Sequence of chain 1.B:
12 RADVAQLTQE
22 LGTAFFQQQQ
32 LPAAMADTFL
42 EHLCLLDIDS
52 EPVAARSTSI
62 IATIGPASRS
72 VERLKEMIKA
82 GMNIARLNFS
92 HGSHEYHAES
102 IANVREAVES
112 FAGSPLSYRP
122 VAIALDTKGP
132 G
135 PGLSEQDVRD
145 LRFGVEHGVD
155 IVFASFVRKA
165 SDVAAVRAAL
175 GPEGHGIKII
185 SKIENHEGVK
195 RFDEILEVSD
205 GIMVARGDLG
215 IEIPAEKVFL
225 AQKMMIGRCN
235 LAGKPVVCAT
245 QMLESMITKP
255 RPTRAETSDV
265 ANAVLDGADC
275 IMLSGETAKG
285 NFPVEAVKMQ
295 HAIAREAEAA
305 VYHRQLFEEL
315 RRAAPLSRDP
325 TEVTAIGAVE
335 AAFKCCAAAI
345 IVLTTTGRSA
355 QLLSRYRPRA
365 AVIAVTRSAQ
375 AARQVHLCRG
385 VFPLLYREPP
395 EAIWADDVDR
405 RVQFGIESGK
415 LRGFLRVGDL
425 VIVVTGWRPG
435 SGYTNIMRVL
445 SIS

This protein binds this small molecule.
Small molecule (SMILES): O=C([O-])C(=O)[O-]

Binding-site contacts:
Ligand atom O2 contacts residue ALA209 of chain 1.B at 4.1 Å.
Ligand atom O4 contacts residue MG1 of chain 1.P at 2.0 Å.
Ligand atom C1 contacts residue GLY211 of chain 1.B at 3.7 Å.
Ligand atom C1 contacts residue ALA209 of chain 1.B at 3.6 Å (hydrophobic).
Ligand atom O2 contacts residue ARG87 of chain 1.B at 3.9 Å.
Ligand atom O3 contacts residue ARG210 of chain 1.B at 4.5 Å.
Ligand atom O2 contacts residue MG1 of chain 1.P at 3.8 Å.
Ligand atom C1 contacts residue ASP212 of chain 1.B at 3.7 Å.
Ligand atom O4 contacts residue LYS186 of chain 1.B at 3.3 Å (salt-bridge).
Ligand atom O3 contacts residue GLY211 of chain 1.B at 3.4 Å.
Ligand atom O2 contacts residue THR244 of chain 1.B at 4.2 Å.
Ligand atom O3 contacts residue ASP212 of chain 1.B at 2.6 Å (salt-bridge).
Ligand atom C1 contacts residue MG1 of chain 1.P at 3.1 Å.
Ligand atom C2 contacts residue THR244 of chain 1.B at 4.5 Å.
Ligand atom O4 contacts residue ALA209 of chain 1.B at 4.1 Å.
Ligand atom C1 contacts residue THR244 of chain 1.B at 3.6 Å.
Ligand atom O1 contacts residue ASP212 of chain 1.B at 4.2 Å.
Ligand atom O3 contacts residue GLU188 of chain 1.B at 3.1 Å (salt-bridge).
Ligand atom O2 contacts residue ASP127 of chain 1.B at 4.5 Å.
Ligand atom O1 contacts residue GLY211 of chain 1.B at 3.2 Å (h-bond).
Ligand atom O4 contacts residue GLU188 of chain 1.B at 2.4 Å (salt-bridge).
Ligand atom O1 contacts residue ALA209 of chain 1.B at 3.5 Å.
Ligand atom C2 contacts residue MG1 of chain 1.P at 2.7 Å.
Ligand atom O1 contacts residue ARG210 of chain 1.B at 3.8 Å.
Ligand atom O4 contacts residue ASP212 of chain 1.B at 3.2 Å (salt-bridge).
Ligand atom C2 contacts residue LYS186 of chain 1.B at 3.6 Å.
Ligand atom O3 contacts residue ALA209 of chain 1.B at 3.6 Å.
Ligand atom O3 contacts residue MG1 of chain 1.P at 2.8 Å.
Ligand atom C2 contacts residue ASP212 of chain 1.B at 4.0 Å.
Ligand atom O2 contacts residue LYS186 of chain 1.B at 3.2 Å (salt-bridge).
Ligand atom C2 contacts residue ALA209 of chain 1.B at 3.8 Å (hydrophobic).
Ligand atom C2 contacts residue GLU188 of chain 1.B at 3.2 Å.
Ligand atom O2 contacts residue GLU188 of chain 1.B at 4.3 Å.
Ligand atom C1 contacts residue GLU188 of chain 1.B at 3.5 Å.
Ligand atom O1 contacts residue THR244 of chain 1.B at 2.5 Å (h-bond).
Ligand atom O1 contacts residue MG1 of chain 1.P at 4.2 Å.
Ligand atom C1 contacts residue ARG210 of chain 1.B at 4.4 Å.